This protein binds this small molecule.
Small molecule (SMILES): CC(=O)N[C@@H]1[C@@H](O)[C@H](O)[C@@H](CO)O[C@H]1O

Sequence of chain 2.A:
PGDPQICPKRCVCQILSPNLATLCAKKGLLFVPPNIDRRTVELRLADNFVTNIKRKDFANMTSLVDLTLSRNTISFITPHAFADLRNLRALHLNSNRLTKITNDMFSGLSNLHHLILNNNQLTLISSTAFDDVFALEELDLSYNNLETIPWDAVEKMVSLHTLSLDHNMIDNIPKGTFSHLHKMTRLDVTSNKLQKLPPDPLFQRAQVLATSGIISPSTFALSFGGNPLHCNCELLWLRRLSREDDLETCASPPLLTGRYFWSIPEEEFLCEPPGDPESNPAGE

Binding-site contacts:
Ligand atom N2 contacts residue ASN60 of chain 2.A at 2.8 Å (h-bond).
Ligand atom C5 contacts residue ASN60 of chain 2.A at 3.6 Å.
Ligand atom O6 contacts residue ASN60 of chain 2.A at 3.9 Å.
Ligand atom C8 contacts residue ARG38 of chain 2.A at 4.0 Å.
Ligand atom C2 contacts residue ASN60 of chain 2.A at 2.4 Å.
Ligand atom C8 contacts residue ASN60 of chain 2.A at 4.3 Å.
Ligand atom O5 contacts residue ASN60 of chain 2.A at 2.3 Å (h-bond).
Ligand atom C8 contacts residue LYS56 of chain 2.A at 3.4 Å.
Ligand atom O7 contacts residue ARG38 of chain 2.A at 3.7 Å.
Ligand atom C8 contacts residue ALA59 of chain 2.A at 3.8 Å (hydrophobic).
Ligand atom C1 contacts residue ASN60 of chain 2.A at 1.4 Å.
Ligand atom N2 contacts residue ALA59 of chain 2.A at 4.3 Å.
Ligand atom C3 contacts residue ASN60 of chain 2.A at 3.7 Å.
Ligand atom C7 contacts residue ASN60 of chain 2.A at 3.1 Å.
Ligand atom O7 contacts residue ALA59 of chain 2.A at 4.1 Å.
Ligand atom O7 contacts residue ASN60 of chain 2.A at 2.9 Å (h-bond).
Ligand atom C7 contacts residue ALA59 of chain 2.A at 4.2 Å (hydrophobic).
Ligand atom C4 contacts residue ASN60 of chain 2.A at 4.2 Å.